Binding-site contacts:
Ligand atom C2 contacts residue VAL85 of chain 1.B at 4.1 Å (hydrophobic).
Ligand atom C6 contacts residue PHE171 of chain 1.B at 4.0 Å (hydrophobic).
Ligand atom C10 contacts residue VAL85 of chain 1.B at 4.1 Å (hydrophobic).
Ligand atom C3 contacts residue ASP165 of chain 1.B at 3.7 Å.
Ligand atom F18 contacts residue ASP165 of chain 1.B at 3.8 Å.
Ligand atom F18 contacts residue VAL143 of chain 1.B at 4.0 Å.
Ligand atom C8 contacts residue MET76 of chain 1.B at 3.2 Å (hydrophobic).
Ligand atom C14 contacts residue MET101 of chain 1.B at 3.9 Å (hydrophobic).
Ligand atom C3 contacts residue LEU138 of chain 1.B at 3.7 Å (hydrophobic).
Ligand atom C2 contacts residue ILE163 of chain 1.B at 3.2 Å (hydrophobic).
Ligand atom C9 contacts residue VAL85 of chain 1.B at 3.5 Å (hydrophobic).
Ligand atom F18 contacts residue PHE171 of chain 1.B at 3.4 Å.
Ligand atom O17 contacts residue VAL85 of chain 1.B at 3.0 Å.
Ligand atom C9 contacts residue LEU79 of chain 1.B at 3.7 Å (hydrophobic).
Ligand atom C11 contacts residue VAL85 of chain 1.B at 3.3 Å (hydrophobic).
Ligand atom C2 contacts residue ALA164 of chain 1.B at 3.6 Å (hydrophobic).
Ligand atom O17 contacts residue ASP165 of chain 1.B at 3.0 Å (salt-bridge).
Ligand atom C12 contacts residue LEU87 of chain 1.B at 4.0 Å (hydrophobic).
Ligand atom C4 contacts residue LEU79 of chain 1.B at 3.9 Å (hydrophobic).
Ligand atom C9 contacts residue MET76 of chain 1.B at 3.8 Å (hydrophobic).
Ligand atom C14 contacts residue LEU166 of chain 1.B at 4.1 Å (hydrophobic).
Ligand atom C6 contacts residue ASP165 of chain 1.B at 3.7 Å.
Ligand atom C1 contacts residue LEU138 of chain 1.B at 3.8 Å (hydrophobic).
Ligand atom C14 contacts residue ASP165 of chain 1.B at 3.5 Å.
Ligand atom C12 contacts residue MET101 of chain 1.B at 3.9 Å (hydrophobic).
Ligand atom C10 contacts residue LEU87 of chain 1.B at 3.7 Å (hydrophobic).
Ligand atom C1 contacts residue ILE163 of chain 1.B at 3.6 Å (hydrophobic).
Ligand atom C7 contacts residue VAL85 of chain 1.B at 3.4 Å (hydrophobic).
Ligand atom C1 contacts residue ALA164 of chain 1.B at 3.7 Å (hydrophobic).
Ligand atom C8 contacts residue VAL85 of chain 1.B at 4.1 Å (hydrophobic).
Ligand atom C8 contacts residue LEU87 of chain 1.B at 3.9 Å (hydrophobic).
Ligand atom C2 contacts residue ASP165 of chain 1.B at 3.9 Å.
Ligand atom C10 contacts residue MET76 of chain 1.B at 3.9 Å (hydrophobic).
Ligand atom O17 contacts residue ALA164 of chain 1.B at 3.3 Å.
Ligand atom C4 contacts residue PHE171 of chain 1.B at 3.8 Å (hydrophobic).
Ligand atom C3 contacts residue HIS145 of chain 1.B at 4.0 Å.
Ligand atom C1 contacts residue ASP165 of chain 1.B at 3.8 Å.
Ligand atom C7 contacts residue ASP165 of chain 1.B at 4.0 Å.
Ligand atom C13 contacts residue MET76 of chain 1.B at 3.8 Å (hydrophobic).
Ligand atom N16 contacts residue VAL85 of chain 1.B at 3.7 Å.

A protein and the small-molecule ligand that binds it are described below.
Small molecule (SMILES): CC(C)(C)C(=O)N1CCC[C@H]1c1cccc(F)c1

Sequence of chain 1.B:
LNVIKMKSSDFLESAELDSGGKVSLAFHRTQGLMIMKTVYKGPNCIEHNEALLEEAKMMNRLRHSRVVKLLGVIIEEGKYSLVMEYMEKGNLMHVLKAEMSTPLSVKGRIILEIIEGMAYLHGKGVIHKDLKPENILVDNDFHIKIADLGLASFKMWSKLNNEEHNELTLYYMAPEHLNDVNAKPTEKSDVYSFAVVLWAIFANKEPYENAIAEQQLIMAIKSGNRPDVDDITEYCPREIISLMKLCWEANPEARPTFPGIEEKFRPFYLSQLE